Sequence of chain 1.I:
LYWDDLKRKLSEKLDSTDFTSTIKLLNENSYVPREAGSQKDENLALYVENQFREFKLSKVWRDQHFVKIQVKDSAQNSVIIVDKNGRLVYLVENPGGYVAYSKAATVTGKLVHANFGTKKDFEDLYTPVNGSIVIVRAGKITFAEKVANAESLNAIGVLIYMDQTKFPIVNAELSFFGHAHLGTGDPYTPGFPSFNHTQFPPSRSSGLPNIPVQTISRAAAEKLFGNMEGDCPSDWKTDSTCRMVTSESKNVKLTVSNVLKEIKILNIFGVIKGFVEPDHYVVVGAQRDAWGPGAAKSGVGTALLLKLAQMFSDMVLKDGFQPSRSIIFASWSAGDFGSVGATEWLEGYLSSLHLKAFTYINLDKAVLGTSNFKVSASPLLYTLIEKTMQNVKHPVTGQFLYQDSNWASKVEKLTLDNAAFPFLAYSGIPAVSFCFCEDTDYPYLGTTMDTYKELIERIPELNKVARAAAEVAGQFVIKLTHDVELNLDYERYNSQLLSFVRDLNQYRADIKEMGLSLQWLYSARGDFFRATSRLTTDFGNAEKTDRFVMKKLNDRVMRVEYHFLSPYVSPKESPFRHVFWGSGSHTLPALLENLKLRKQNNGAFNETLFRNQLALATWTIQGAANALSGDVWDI

A protein and the small-molecule ligand that binds it are described below.
Small molecule (SMILES): CC(=O)N[C@@H]1[C@@H](O)[C@H](O)[C@@H](CO)O[C@H]1O

Sequence of chain 2.I:
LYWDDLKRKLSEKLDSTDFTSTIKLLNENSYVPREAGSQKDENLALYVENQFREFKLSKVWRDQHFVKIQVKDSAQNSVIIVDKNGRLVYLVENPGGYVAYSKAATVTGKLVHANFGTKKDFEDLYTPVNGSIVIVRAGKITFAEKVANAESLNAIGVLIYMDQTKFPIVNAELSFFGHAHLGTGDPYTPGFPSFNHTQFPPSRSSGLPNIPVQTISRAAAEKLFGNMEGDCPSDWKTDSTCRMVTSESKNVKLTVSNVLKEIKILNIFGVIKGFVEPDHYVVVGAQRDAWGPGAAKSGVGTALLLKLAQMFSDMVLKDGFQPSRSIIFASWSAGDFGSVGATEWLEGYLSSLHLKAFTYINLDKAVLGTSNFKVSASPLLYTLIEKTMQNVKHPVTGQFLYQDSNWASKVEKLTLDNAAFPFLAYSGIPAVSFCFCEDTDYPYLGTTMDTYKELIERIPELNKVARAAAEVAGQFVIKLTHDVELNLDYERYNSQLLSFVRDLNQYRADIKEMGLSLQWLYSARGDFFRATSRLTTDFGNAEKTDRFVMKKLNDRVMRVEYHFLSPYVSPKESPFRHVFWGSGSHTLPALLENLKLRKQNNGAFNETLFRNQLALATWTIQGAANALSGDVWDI

Sequence of chain 1.G:
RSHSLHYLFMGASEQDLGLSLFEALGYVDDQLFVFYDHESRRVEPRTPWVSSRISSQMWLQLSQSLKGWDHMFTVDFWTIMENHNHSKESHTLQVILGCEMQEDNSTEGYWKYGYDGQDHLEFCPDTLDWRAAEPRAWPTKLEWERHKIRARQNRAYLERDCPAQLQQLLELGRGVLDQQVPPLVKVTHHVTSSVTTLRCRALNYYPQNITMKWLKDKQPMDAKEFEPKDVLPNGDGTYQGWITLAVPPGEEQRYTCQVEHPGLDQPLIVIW

Binding-site contacts:
Ligand atom N2 contacts residue ASN197 of chain 2.I at 2.8 Å (h-bond).
Ligand atom O6 contacts residue GLU263 of chain 2.I at 3.2 Å (salt-bridge).
Ligand atom C3 contacts residue PHE67 of chain 2.I at 3.8 Å (hydrophobic).
Ligand atom C7 contacts residue TRP521 of chain 1.I at 4.1 Å (hydrophobic).
Ligand atom C1 contacts residue ASN197 of chain 2.I at 1.4 Å.
Ligand atom O7 contacts residue ARG149 of chain 1.G at 4.2 Å.
Ligand atom O7 contacts residue TRP521 of chain 1.I at 3.8 Å.
Ligand atom C8 contacts residue TRP521 of chain 1.I at 3.7 Å (hydrophobic).
Ligand atom O5 contacts residue ASN197 of chain 2.I at 2.4 Å (h-bond).
Ligand atom C3 contacts residue ASN197 of chain 2.I at 3.8 Å.
Ligand atom O5 contacts residue PHE67 of chain 2.I at 3.8 Å.
Ligand atom C7 contacts residue ASN197 of chain 2.I at 3.2 Å.
Ligand atom C6 contacts residue PHE67 of chain 2.I at 4.2 Å (hydrophobic).
Ligand atom O7 contacts residue ASN197 of chain 2.I at 3.2 Å (h-bond).
Ligand atom C1 contacts residue PHE67 of chain 2.I at 3.6 Å (hydrophobic).
Ligand atom C7 contacts residue ARG149 of chain 1.G at 4.4 Å.
Ligand atom C4 contacts residue ASN197 of chain 2.I at 4.2 Å.
Ligand atom C2 contacts residue PHE67 of chain 2.I at 4.2 Å (hydrophobic).
Ligand atom C8 contacts residue ARG149 of chain 1.G at 3.7 Å.
Ligand atom C8 contacts residue LYS151 of chain 1.G at 3.6 Å.
Ligand atom C5 contacts residue ASN197 of chain 2.I at 3.7 Å.
Ligand atom C4 contacts residue PHE67 of chain 2.I at 4.3 Å (hydrophobic).
Ligand atom O4 contacts residue PHE67 of chain 2.I at 4.1 Å.
Ligand atom O5 contacts residue PHE201 of chain 2.I at 4.0 Å.
Ligand atom C2 contacts residue ASN197 of chain 2.I at 2.4 Å.
Ligand atom C5 contacts residue PHE67 of chain 2.I at 3.7 Å (hydrophobic).
Ligand atom C6 contacts residue GLU263 of chain 2.I at 3.1 Å.
Ligand atom C8 contacts residue ASN197 of chain 2.I at 4.3 Å.
Ligand atom C8 contacts residue HIS150 of chain 1.G at 4.1 Å.
Ligand atom N2 contacts residue PHE67 of chain 2.I at 4.4 Å.